Binding-site contacts:
Ligand atom C2 contacts residue ARG98 of chain 57.A at 3.4 Å.
Ligand atom C3 contacts residue ARG224 of chain 57.A at 3.5 Å.
Ligand atom O1S contacts residue ARG98 of chain 57.A at 3.6 Å.
Ligand atom C1 contacts residue ARG224 of chain 57.A at 3.8 Å.
Ligand atom C3 contacts residue TRP117 of chain 57.A at 3.5 Å (hydrophobic).
Ligand atom C16 contacts residue ARG224 of chain 57.A at 4.0 Å.
Ligand atom N1 contacts residue TRP117 of chain 57.A at 4.1 Å.
Ligand atom O1S contacts residue THR226 of chain 57.A at 4.3 Å.
Ligand atom N1 contacts residue ARG98 of chain 57.A at 4.3 Å.
Ligand atom S1 contacts residue ARG98 of chain 57.A at 4.4 Å.
Ligand atom C2 contacts residue ARG224 of chain 57.A at 3.8 Å.
Ligand atom O3S contacts residue THR226 of chain 57.A at 4.0 Å.
Ligand atom N1 contacts residue ARG224 of chain 57.A at 4.2 Å.
Ligand atom C15 contacts residue ARG224 of chain 57.A at 3.3 Å.
Ligand atom O1S contacts residue ASP228 of chain 57.A at 3.6 Å.
Ligand atom C13 contacts residue ARG224 of chain 57.A at 4.2 Å.
Ligand atom C15 contacts residue TRP117 of chain 57.A at 4.2 Å (hydrophobic).
Ligand atom C1 contacts residue ARG98 of chain 57.A at 3.2 Å.
Ligand atom C3 contacts residue ARG98 of chain 57.A at 3.2 Å.
Ligand atom C14 contacts residue ARG224 of chain 57.A at 4.5 Å.
Ligand atom C16 contacts residue TRP117 of chain 57.A at 3.7 Å (hydrophobic).

Sequence of chain 57.A:
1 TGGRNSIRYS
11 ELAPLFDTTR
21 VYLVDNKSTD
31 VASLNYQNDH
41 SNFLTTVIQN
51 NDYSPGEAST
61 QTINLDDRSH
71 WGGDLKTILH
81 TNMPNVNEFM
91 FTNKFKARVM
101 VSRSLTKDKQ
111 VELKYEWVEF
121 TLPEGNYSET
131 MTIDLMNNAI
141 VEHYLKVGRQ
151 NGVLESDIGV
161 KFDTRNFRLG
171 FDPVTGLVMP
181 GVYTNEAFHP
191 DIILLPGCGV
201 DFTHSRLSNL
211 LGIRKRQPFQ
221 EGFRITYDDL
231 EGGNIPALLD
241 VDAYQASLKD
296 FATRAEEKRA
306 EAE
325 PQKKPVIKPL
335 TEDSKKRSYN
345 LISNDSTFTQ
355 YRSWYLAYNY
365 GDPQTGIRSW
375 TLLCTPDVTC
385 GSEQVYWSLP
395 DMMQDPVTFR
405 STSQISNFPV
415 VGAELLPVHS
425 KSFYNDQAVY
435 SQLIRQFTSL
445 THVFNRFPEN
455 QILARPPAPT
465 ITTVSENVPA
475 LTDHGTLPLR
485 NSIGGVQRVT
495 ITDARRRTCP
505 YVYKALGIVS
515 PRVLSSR

The small molecule below binds the protein below.
Small molecule (SMILES): CCCCCCCCCCCC[N+](C)(C)CCCS(=O)(=O)O